A small-molecule ligand and the protein it binds are described below.
Small molecule (SMILES): CC(=O)N[C@H]1[C@H](O[C@H]2[C@H](O)[C@@H](NC(C)=O)CO[C@@H]2CO)O[C@H](CO)[C@@H](O)[C@@H]1O

Sequence of chain 1.D:
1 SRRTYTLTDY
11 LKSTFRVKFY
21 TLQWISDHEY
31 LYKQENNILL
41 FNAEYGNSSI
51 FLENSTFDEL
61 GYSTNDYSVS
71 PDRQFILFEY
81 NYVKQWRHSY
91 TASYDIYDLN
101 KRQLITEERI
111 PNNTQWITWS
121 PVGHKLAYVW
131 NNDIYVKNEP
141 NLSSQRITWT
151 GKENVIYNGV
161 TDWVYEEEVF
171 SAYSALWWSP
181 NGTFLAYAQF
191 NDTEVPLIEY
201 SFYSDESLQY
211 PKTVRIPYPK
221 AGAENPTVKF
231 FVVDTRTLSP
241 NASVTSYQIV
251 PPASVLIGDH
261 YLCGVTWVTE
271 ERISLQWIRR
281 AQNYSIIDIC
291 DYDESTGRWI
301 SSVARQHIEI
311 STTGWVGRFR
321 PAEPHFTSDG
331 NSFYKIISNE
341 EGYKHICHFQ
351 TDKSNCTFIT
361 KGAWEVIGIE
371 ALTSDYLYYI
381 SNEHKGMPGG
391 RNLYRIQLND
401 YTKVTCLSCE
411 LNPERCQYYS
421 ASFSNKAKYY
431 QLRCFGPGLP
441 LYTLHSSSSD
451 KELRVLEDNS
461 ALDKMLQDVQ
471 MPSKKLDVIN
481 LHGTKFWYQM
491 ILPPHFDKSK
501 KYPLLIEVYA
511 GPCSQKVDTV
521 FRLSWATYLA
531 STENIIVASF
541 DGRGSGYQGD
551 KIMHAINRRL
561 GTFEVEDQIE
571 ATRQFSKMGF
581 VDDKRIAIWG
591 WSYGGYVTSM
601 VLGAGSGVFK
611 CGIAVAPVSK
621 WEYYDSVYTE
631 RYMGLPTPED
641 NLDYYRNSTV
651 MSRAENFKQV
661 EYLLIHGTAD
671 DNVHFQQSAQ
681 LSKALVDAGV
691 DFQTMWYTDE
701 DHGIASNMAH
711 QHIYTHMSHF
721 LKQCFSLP

Binding-site contacts:
Ligand atom C5 contacts residue ALA281 of chain 1.D at 4.3 Å (hydrophobic).
Ligand atom O3 contacts residue GLU639 of chain 1.D at 3.0 Å (salt-bridge).
Ligand atom O5 contacts residue ALA281 of chain 1.D at 4.1 Å.
Ligand atom O7 contacts residue ASN283 of chain 1.D at 3.6 Å.
Ligand atom N2 contacts residue ASN283 of chain 1.D at 2.9 Å (h-bond).
Ligand atom C3 contacts residue GLU639 of chain 1.D at 3.9 Å.
Ligand atom C7 contacts residue ASN283 of chain 1.D at 3.7 Å.
Ligand atom C3 contacts residue ASP640 of chain 1.D at 3.7 Å.
Ligand atom C4 contacts residue ARG558 of chain 1.D at 4.3 Å.
Ligand atom C5 contacts residue ASP640 of chain 1.D at 3.9 Å.
Ligand atom C6 contacts residue ALA281 of chain 1.D at 4.1 Å (hydrophobic).
Ligand atom C4 contacts residue ASN283 of chain 1.D at 4.2 Å.
Ligand atom C3 contacts residue ASN283 of chain 1.D at 3.8 Å.
Ligand atom C4 contacts residue GLU639 of chain 1.D at 4.2 Å.
Ligand atom O7 contacts residue THR312 of chain 1.D at 3.7 Å.
Ligand atom O5 contacts residue ASN283 of chain 1.D at 2.4 Å (h-bond).
Ligand atom C2 contacts residue ASN283 of chain 1.D at 2.4 Å.
Ligand atom O4 contacts residue GLU639 of chain 1.D at 3.4 Å (salt-bridge).
Ligand atom O4 contacts residue ASP640 of chain 1.D at 3.6 Å (salt-bridge).
Ligand atom O6 contacts residue ASP640 of chain 1.D at 4.2 Å.
Ligand atom C4 contacts residue ASP640 of chain 1.D at 4.0 Å.
Ligand atom C1 contacts residue ASN283 of chain 1.D at 1.4 Å.
Ligand atom O4 contacts residue ARG558 of chain 1.D at 3.8 Å.
Ligand atom O7 contacts residue SER311 of chain 1.D at 3.5 Å (h-bond).
Ligand atom O3 contacts residue ASP640 of chain 1.D at 4.2 Å.
Ligand atom C6 contacts residue ARG558 of chain 1.D at 3.6 Å.
Ligand atom C5 contacts residue ARG558 of chain 1.D at 3.6 Å.
Ligand atom C5 contacts residue ASN283 of chain 1.D at 3.7 Å.
Ligand atom O6 contacts residue ARG558 of chain 1.D at 3.4 Å (salt-bridge).